Sequence of chain 1.B:
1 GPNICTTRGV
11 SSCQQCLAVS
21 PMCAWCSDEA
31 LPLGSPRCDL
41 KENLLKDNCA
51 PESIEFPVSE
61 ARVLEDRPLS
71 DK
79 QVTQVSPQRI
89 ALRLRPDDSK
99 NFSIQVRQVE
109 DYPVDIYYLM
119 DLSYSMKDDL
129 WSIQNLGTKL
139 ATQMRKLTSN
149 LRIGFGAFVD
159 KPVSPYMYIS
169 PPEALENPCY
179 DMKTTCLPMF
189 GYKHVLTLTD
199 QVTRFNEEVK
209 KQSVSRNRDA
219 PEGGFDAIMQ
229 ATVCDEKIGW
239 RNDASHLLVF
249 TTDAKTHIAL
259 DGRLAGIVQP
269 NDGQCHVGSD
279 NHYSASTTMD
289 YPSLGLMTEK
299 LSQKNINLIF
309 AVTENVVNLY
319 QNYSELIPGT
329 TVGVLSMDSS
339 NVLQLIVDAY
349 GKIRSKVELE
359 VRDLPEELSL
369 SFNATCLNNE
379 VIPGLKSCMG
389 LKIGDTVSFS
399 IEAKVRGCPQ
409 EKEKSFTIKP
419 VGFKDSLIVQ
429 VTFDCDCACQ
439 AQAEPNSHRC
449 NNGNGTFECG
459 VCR

This protein binds this small molecule.
Small molecule (SMILES): CC(=O)N[C@@H]1[C@@H](O)[C@H](O)[C@@H](CO)O[C@H]1O

Binding-site contacts:
Ligand atom O7 contacts residue SER398 of chain 1.B at 3.3 Å (h-bond).
Ligand atom C8 contacts residue ASN99 of chain 1.B at 4.4 Å.
Ligand atom C1 contacts residue ASN99 of chain 1.B at 1.4 Å.
Ligand atom N2 contacts residue ASN99 of chain 1.B at 3.1 Å (h-bond).
Ligand atom C7 contacts residue ASN99 of chain 1.B at 3.3 Å.
Ligand atom C4 contacts residue ASN99 of chain 1.B at 4.3 Å.
Ligand atom C2 contacts residue ASN99 of chain 1.B at 2.7 Å.
Ligand atom C8 contacts residue SER101 of chain 1.B at 4.3 Å.
Ligand atom C5 contacts residue ASN99 of chain 1.B at 3.5 Å.
Ligand atom O5 contacts residue ASN99 of chain 1.B at 2.4 Å (h-bond).
Ligand atom O7 contacts residue ASN99 of chain 1.B at 3.1 Å (h-bond).
Ligand atom C8 contacts residue PHE100 of chain 1.B at 4.3 Å (hydrophobic).
Ligand atom C3 contacts residue ASN99 of chain 1.B at 4.0 Å.
Ligand atom C7 contacts residue SER398 of chain 1.B at 4.4 Å.